Sequence of chain 1.A:
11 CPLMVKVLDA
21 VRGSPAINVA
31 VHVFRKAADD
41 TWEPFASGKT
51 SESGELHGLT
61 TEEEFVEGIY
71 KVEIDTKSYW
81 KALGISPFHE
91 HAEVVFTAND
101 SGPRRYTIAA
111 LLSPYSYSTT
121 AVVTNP

Binding-site contacts:
Ligand atom C09 contacts residue XLO1 of chain 2.D at 0.2 Å.
Ligand atom C03 contacts residue ALA109 of chain 2.B at 3.5 Å (hydrophobic).
Ligand atom C06 contacts residue LYS16 of chain 2.B at 3.6 Å.
Ligand atom C03 contacts residue XLO1 of chain 2.D at 1.3 Å.
Ligand atom C07 contacts residue LYS16 of chain 2.B at 3.1 Å.
Ligand atom C14 contacts residue XLO1 of chain 2.D at 0.5 Å.
Ligand atom CL1 contacts residue XLO1 of chain 2.D at 0.6 Å.
Ligand atom C12 contacts residue SER118 of chain 1.B at 3.7 Å.
Ligand atom C05 contacts residue XLO1 of chain 2.D at 0.2 Å.
Ligand atom O03 contacts residue XLO1 of chain 2.D at 2.6 Å.
Ligand atom C04 contacts residue LEU18 of chain 1.B at 3.3 Å (hydrophobic).
Ligand atom C14 contacts residue SER118 of chain 1.B at 3.7 Å.
Ligand atom C01 contacts residue LYS16 of chain 2.B at 3.5 Å.
Ligand atom C01 contacts residue XLO1 of chain 2.D at 0.3 Å.
Ligand atom C07 contacts residue XLO1 of chain 2.D at 0.3 Å.
Ligand atom O03 contacts residue THR119 of chain 1.B at 3.5 Å (h-bond).
Ligand atom C13 contacts residue LEU111 of chain 2.B at 3.5 Å (hydrophobic).
Ligand atom O03 contacts residue LEU111 of chain 2.B at 3.5 Å.
Ligand atom O01 contacts residue LYS16 of chain 1.B at 3.8 Å.
Ligand atom C14 contacts residue LEU111 of chain 2.B at 3.6 Å (hydrophobic).
Ligand atom C03 contacts residue LEU18 of chain 1.B at 3.2 Å (hydrophobic).
Ligand atom C10 contacts residue XLO1 of chain 2.D at 0.7 Å.
Ligand atom C13 contacts residue SER118 of chain 1.B at 3.1 Å.
Ligand atom O03 contacts residue SER118 of chain 1.B at 2.2 Å (h-bond).
Ligand atom C01 contacts residue LYS16 of chain 1.B at 3.4 Å.
Ligand atom C08 contacts residue LEU18 of chain 1.B at 3.1 Å (hydrophobic).
Ligand atom C02 contacts residue XLO1 of chain 2.D at 0.2 Å.
Ligand atom O02 contacts residue XLO1 of chain 2.D at 0.2 Å.
Ligand atom C04 contacts residue XLO1 of chain 2.D at 1.5 Å.
Ligand atom C15 contacts residue XLO1 of chain 2.D at 1.1 Å.
Ligand atom C11 contacts residue XLO1 of chain 2.D at 0.9 Å.
Ligand atom C12 contacts residue XLO1 of chain 2.D at 0.6 Å.
Ligand atom O01 contacts residue XLO1 of chain 2.D at 1.3 Å.
Ligand atom O01 contacts residue LYS16 of chain 2.B at 2.9 Å.
Ligand atom C06 contacts residue LYS16 of chain 1.B at 3.7 Å.
Ligand atom C08 contacts residue XLO1 of chain 2.D at 1.5 Å.
Ligand atom O02 contacts residue LYS16 of chain 2.B at 3.7 Å.
Ligand atom C13 contacts residue XLO1 of chain 2.D at 1.6 Å.
Ligand atom C14 contacts residue SER118 of chain 2.B at 3.6 Å.
Ligand atom C06 contacts residue XLO1 of chain 2.D at 0.1 Å.

Sequence of chain 1.B:
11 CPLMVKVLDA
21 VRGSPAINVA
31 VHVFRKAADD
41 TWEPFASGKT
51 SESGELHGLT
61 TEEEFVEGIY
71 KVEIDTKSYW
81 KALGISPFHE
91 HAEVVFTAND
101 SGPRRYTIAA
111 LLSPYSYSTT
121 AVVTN

Sequence of chain 2.B:
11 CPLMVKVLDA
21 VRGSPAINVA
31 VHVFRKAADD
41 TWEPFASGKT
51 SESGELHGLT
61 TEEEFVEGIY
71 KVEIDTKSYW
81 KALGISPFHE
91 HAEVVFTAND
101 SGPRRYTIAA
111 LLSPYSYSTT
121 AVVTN

This protein binds this small molecule.
Small molecule (SMILES): O=C(O)c1cccc(/C=C/c2ccc(O)cc2Cl)c1